Binding-site contacts:
Ligand atom C7 contacts residue ASN203 of chain 1.B at 3.2 Å.
Ligand atom C1 contacts residue ASN203 of chain 1.B at 1.4 Å.
Ligand atom C3 contacts residue ASN203 of chain 1.B at 3.8 Å.
Ligand atom C4 contacts residue ASN203 of chain 1.B at 4.2 Å.
Ligand atom N2 contacts residue ASN203 of chain 1.B at 2.9 Å (h-bond).
Ligand atom C8 contacts residue ASN203 of chain 1.B at 4.1 Å.
Ligand atom O5 contacts residue THR205 of chain 1.B at 4.5 Å.
Ligand atom O5 contacts residue ASN203 of chain 1.B at 2.4 Å (h-bond).
Ligand atom C5 contacts residue ASN203 of chain 1.B at 3.7 Å.
Ligand atom O7 contacts residue ASN203 of chain 1.B at 3.2 Å (h-bond).
Ligand atom C1 contacts residue THR205 of chain 1.B at 3.9 Å.
Ligand atom C2 contacts residue ASN203 of chain 1.B at 2.5 Å.

A protein and the small-molecule ligand that binds it are described below.
Small molecule (SMILES): CC(=O)N[C@@H]1[C@@H](O)[C@H](O)[C@@H](CO)O[C@H]1O

Sequence of chain 1.B:
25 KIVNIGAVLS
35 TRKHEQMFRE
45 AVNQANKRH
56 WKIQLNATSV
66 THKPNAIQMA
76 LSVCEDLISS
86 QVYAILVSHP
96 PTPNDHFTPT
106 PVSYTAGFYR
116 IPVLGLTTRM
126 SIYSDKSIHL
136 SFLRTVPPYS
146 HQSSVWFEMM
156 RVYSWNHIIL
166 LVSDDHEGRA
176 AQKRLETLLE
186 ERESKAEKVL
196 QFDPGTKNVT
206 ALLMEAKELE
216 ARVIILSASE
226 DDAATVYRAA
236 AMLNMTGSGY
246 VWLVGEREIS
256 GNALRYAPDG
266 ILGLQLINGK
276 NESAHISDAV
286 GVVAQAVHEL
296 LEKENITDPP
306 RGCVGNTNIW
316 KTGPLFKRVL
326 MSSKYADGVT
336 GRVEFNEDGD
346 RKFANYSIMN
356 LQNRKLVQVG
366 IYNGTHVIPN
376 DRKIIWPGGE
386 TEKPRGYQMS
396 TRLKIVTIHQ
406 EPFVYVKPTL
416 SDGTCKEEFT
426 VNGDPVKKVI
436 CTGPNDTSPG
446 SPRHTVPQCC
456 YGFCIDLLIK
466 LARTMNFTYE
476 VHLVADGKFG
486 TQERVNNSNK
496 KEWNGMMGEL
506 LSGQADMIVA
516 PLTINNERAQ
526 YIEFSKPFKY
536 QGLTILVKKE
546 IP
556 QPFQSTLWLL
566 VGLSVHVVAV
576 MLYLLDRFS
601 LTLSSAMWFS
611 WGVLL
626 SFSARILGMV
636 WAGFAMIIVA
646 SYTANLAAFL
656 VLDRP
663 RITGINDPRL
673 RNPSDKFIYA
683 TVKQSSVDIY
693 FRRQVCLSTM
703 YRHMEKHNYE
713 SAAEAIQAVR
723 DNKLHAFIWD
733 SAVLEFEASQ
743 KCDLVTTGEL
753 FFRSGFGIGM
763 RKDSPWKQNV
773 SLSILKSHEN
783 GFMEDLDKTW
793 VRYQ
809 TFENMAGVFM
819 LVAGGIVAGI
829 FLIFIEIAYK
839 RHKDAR